This protein binds this small molecule.
Small molecule (SMILES): CC(=O)N[C@@H]1[C@@H](O)[C@H](O)[C@@H](CO)O[C@H]1O

Sequence of chain 3.A:
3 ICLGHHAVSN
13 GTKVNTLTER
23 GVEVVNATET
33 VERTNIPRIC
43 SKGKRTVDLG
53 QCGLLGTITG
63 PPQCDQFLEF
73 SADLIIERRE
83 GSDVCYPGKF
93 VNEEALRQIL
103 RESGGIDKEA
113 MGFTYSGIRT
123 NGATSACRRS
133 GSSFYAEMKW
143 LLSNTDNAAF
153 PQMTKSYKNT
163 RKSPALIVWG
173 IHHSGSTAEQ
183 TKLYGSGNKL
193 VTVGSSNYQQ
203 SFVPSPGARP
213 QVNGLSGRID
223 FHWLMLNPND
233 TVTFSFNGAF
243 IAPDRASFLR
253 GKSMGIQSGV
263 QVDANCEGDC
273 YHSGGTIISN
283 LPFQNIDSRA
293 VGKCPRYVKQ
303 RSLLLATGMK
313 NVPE

Binding-site contacts:
Ligand atom C8 contacts residue ASN231 of chain 3.A at 4.3 Å.
Ligand atom O6 contacts residue LYS160 of chain 3.A at 4.3 Å.
Ligand atom C2 contacts residue ASN231 of chain 3.A at 2.5 Å.
Ligand atom O5 contacts residue ASN231 of chain 3.A at 2.4 Å (h-bond).
Ligand atom C6 contacts residue ASN231 of chain 3.A at 4.5 Å.
Ligand atom N2 contacts residue ASN231 of chain 3.A at 2.9 Å (h-bond).
Ligand atom O7 contacts residue ASN231 of chain 3.A at 2.6 Å (h-bond).
Ligand atom C3 contacts residue ASN231 of chain 3.A at 3.8 Å.
Ligand atom C4 contacts residue ASN231 of chain 3.A at 4.2 Å.
Ligand atom C5 contacts residue ASN231 of chain 3.A at 3.6 Å.
Ligand atom C7 contacts residue ASN231 of chain 3.A at 3.0 Å.
Ligand atom C1 contacts residue ASN231 of chain 3.A at 1.4 Å.